A small-molecule ligand and the protein it binds are described below.
Small molecule (SMILES): O=C1NCCCCCNc2ccn3ncc(c3n2)-c2cccc1c2

Sequence of chain 1.A:
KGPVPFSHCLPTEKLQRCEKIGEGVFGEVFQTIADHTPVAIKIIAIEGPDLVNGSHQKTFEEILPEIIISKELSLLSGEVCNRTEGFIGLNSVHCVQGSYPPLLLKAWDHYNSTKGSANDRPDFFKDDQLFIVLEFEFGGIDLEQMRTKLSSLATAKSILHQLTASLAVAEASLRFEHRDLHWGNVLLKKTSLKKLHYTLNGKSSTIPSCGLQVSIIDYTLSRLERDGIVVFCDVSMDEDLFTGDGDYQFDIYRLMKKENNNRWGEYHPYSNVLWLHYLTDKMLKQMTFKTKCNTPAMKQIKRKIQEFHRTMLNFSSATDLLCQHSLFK

Binding-site contacts:
Ligand atom C12 contacts residue ILE49 of chain 1.A at 3.7 Å (hydrophobic).
Ligand atom O contacts residue ASP246 of chain 1.A at 3.4 Å.
Ligand atom N1 contacts residue GLU165 of chain 1.A at 3.5 Å (salt-bridge).
Ligand atom C5 contacts residue ASP246 of chain 1.A at 3.5 Å.
Ligand atom C6 contacts residue PHE164 of chain 1.A at 3.3 Å (hydrophobic).
Ligand atom C12 contacts residue PHE166 of chain 1.A at 3.7 Å (hydrophobic).
Ligand atom C7 contacts residue ILE245 of chain 1.A at 3.6 Å (hydrophobic).
Ligand atom C6 contacts residue ILE245 of chain 1.A at 3.8 Å (hydrophobic).
Ligand atom N1 contacts residue PHE166 of chain 1.A at 3.7 Å.
Ligand atom C12 contacts residue LEU215 of chain 1.A at 3.5 Å (hydrophobic).
Ligand atom N contacts residue ILE245 of chain 1.A at 3.6 Å.
Ligand atom C11 contacts residue GLY167 of chain 1.A at 3.8 Å.
Ligand atom N1 contacts residue ALA68 of chain 1.A at 3.7 Å.
Ligand atom N2 contacts residue LEU215 of chain 1.A at 3.2 Å.
Ligand atom N contacts residue VAL57 of chain 1.A at 3.8 Å.
Ligand atom C7 contacts residue PHE164 of chain 1.A at 3.5 Å (hydrophobic).
Ligand atom C2 contacts residue PHE54 of chain 1.A at 3.8 Å (hydrophobic).
Ligand atom C9 contacts residue ILE245 of chain 1.A at 3.8 Å (hydrophobic).
Ligand atom C14 contacts residue LEU215 of chain 1.A at 3.6 Å (hydrophobic).
Ligand atom N3 contacts residue LEU215 of chain 1.A at 3.8 Å.
Ligand atom N1 contacts residue LEU215 of chain 1.A at 3.4 Å.
Ligand atom C14 contacts residue ILE49 of chain 1.A at 3.6 Å (hydrophobic).
Ligand atom C11 contacts residue GLU165 of chain 1.A at 3.2 Å.
Ligand atom C2 contacts residue ASP246 of chain 1.A at 3.7 Å.
Ligand atom N1 contacts residue GLY167 of chain 1.A at 2.8 Å (h-bond).
Ligand atom O contacts residue LYS70 of chain 1.A at 2.7 Å (salt-bridge).
Ligand atom C10 contacts residue LEU215 of chain 1.A at 3.8 Å (hydrophobic).
Ligand atom C12 contacts residue GLY168 of chain 1.A at 3.1 Å.
Ligand atom C13 contacts residue ILE49 of chain 1.A at 3.4 Å (hydrophobic).
Ligand atom C3 contacts residue ASP246 of chain 1.A at 3.7 Å.
Ligand atom C8 contacts residue ILE245 of chain 1.A at 3.8 Å (hydrophobic).
Ligand atom N2 contacts residue GLY167 of chain 1.A at 3.8 Å.
Ligand atom C10 contacts residue ALA68 of chain 1.A at 3.7 Å (hydrophobic).
Ligand atom C5 contacts residue PHE164 of chain 1.A at 3.7 Å (hydrophobic).
Ligand atom C17 contacts residue LEU215 of chain 1.A at 3.5 Å (hydrophobic).
Ligand atom C15 contacts residue GLY212 of chain 1.A at 3.8 Å.
Ligand atom C11 contacts residue LEU215 of chain 1.A at 3.7 Å (hydrophobic).
Ligand atom C13 contacts residue GLY168 of chain 1.A at 3.2 Å.
Ligand atom C13 contacts residue LEU215 of chain 1.A at 3.8 Å (hydrophobic).
Ligand atom C11 contacts residue ALA68 of chain 1.A at 3.4 Å (hydrophobic).